Binding-site contacts:
Ligand atom O1 contacts residue THR239 of chain 3.A at 4.2 Å.
Ligand atom N2 contacts residue TRP508 of chain 3.A at 4.2 Å.
Ligand atom C6 contacts residue TRP424 of chain 3.A at 4.3 Å (hydrophobic).
Ligand atom C1 contacts residue THR239 of chain 3.A at 3.7 Å.
Ligand atom C4 contacts residue THR239 of chain 3.A at 4.3 Å.
Ligand atom O41 contacts residue TRP424 of chain 3.A at 4.0 Å.
Ligand atom O22 contacts residue GLU507 of chain 3.A at 3.7 Å.
Ligand atom C6 contacts residue THR239 of chain 3.A at 3.5 Å.
Ligand atom C4 contacts residue TRP424 of chain 3.A at 3.9 Å (hydrophobic).
Ligand atom O21 contacts residue TRP191 of chain 3.A at 3.7 Å.
Ligand atom O42 contacts residue TRP424 of chain 3.A at 4.0 Å.
Ligand atom N4 contacts residue TRP424 of chain 3.A at 3.9 Å.
Ligand atom C6 contacts residue G2F1 of chain 3.B at 4.1 Å.
Ligand atom C5 contacts residue TRP424 of chain 3.A at 3.9 Å (hydrophobic).
Ligand atom O1 contacts residue TRP191 of chain 3.A at 3.6 Å.
Ligand atom N2 contacts residue G2F1 of chain 3.B at 3.4 Å (h-bond).
Ligand atom O1 contacts residue G2F1 of chain 3.B at 2.8 Å (h-bond).
Ligand atom O42 contacts residue PHE243 of chain 3.A at 3.5 Å.
Ligand atom C3 contacts residue PHE243 of chain 3.A at 3.8 Å (hydrophobic).
Ligand atom C1 contacts residue GLU236 of chain 3.A at 3.3 Å.
Ligand atom O22 contacts residue HIS250 of chain 3.A at 3.9 Å.
Ligand atom C2 contacts residue TRP424 of chain 3.A at 4.3 Å (hydrophobic).
Ligand atom O1 contacts residue GLU236 of chain 3.A at 2.7 Å (salt-bridge).
Ligand atom O21 contacts residue TRP508 of chain 3.A at 3.0 Å.
Ligand atom C5 contacts residue THR239 of chain 3.A at 3.5 Å.
Ligand atom C1 contacts residue TRP191 of chain 3.A at 4.3 Å (hydrophobic).
Ligand atom O21 contacts residue HIS250 of chain 3.A at 4.2 Å.
Ligand atom C2 contacts residue G2F1 of chain 3.B at 3.5 Å.
Ligand atom C3 contacts residue TRP424 of chain 3.A at 4.0 Å (hydrophobic).
Ligand atom N2 contacts residue HIS250 of chain 3.A at 4.1 Å.
Ligand atom C3 contacts residue THR239 of chain 3.A at 4.2 Å.
Ligand atom O41 contacts residue MET309 of chain 3.A at 3.2 Å.
Ligand atom N4 contacts residue PHE243 of chain 3.A at 3.8 Å.
Ligand atom O21 contacts residue G2F1 of chain 3.B at 3.2 Å (h-bond).
Ligand atom C1 contacts residue G2F1 of chain 3.B at 3.4 Å.
Ligand atom C2 contacts residue THR239 of chain 3.A at 3.9 Å.
Ligand atom N2 contacts residue GLU507 of chain 3.A at 3.6 Å.
Ligand atom O21 contacts residue GLU507 of chain 3.A at 3.4 Å (salt-bridge).
Ligand atom C4 contacts residue PHE243 of chain 3.A at 4.0 Å (hydrophobic).
Ligand atom C6 contacts residue GLU236 of chain 3.A at 3.2 Å.

Sequence of chain 3.A:
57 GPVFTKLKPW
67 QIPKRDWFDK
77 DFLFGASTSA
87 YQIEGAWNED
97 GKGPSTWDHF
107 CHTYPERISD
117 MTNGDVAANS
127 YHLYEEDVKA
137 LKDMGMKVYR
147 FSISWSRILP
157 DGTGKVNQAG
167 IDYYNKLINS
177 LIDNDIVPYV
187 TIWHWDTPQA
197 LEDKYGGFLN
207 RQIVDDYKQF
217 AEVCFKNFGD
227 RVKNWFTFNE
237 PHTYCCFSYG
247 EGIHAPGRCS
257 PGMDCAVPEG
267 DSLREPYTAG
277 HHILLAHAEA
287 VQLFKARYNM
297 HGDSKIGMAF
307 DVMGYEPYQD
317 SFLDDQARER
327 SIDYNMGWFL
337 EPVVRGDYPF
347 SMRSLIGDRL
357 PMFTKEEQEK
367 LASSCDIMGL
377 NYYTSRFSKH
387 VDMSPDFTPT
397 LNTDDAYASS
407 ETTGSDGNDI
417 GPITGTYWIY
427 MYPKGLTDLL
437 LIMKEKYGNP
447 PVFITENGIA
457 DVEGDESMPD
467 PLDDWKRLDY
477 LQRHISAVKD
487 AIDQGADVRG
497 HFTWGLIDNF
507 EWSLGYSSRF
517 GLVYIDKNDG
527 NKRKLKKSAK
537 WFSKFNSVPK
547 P

A small-molecule ligand and the protein it binds are described below.
Small molecule (SMILES): O=[N+]([O-])c1ccc(O)c([N+](=O)[O-])c1